Binding-site contacts:
Ligand atom C8 contacts residue ASN14 of chain 1.D at 3.6 Å.
Ligand atom O2 contacts residue ASP250 of chain 1.D at 2.4 Å (salt-bridge).
Ligand atom O4 contacts residue ASN313 of chain 1.D at 3.4 Å (h-bond).
Ligand atom O5 contacts residue ASN120 of chain 1.C at 2.3 Å (h-bond).
Ligand atom O6 contacts residue ASN313 of chain 1.D at 3.1 Å (h-bond).
Ligand atom O3 contacts residue SER312 of chain 1.D at 3.1 Å.
Ligand atom C1 contacts residue ASN120 of chain 1.C at 1.5 Å.
Ligand atom C6 contacts residue LEU374 of chain 1.D at 3.3 Å (hydrophobic).
Ligand atom C2 contacts residue ASN120 of chain 1.C at 2.4 Å.
Ligand atom O6 contacts residue ASN313 of chain 1.D at 3.2 Å (h-bond).
Ligand atom C6 contacts residue VAL315 of chain 1.D at 3.5 Å (hydrophobic).
Ligand atom O5 contacts residue PRO310 of chain 1.D at 3.4 Å.
Ligand atom O3 contacts residue ARG284 of chain 1.D at 2.8 Å (salt-bridge).
Ligand atom C5 contacts residue ASN120 of chain 1.C at 3.6 Å.
Ligand atom O3 contacts residue ASP250 of chain 1.D at 3.3 Å (salt-bridge).
Ligand atom O5 contacts residue ASN313 of chain 1.D at 3.3 Å (h-bond).
Ligand atom O6 contacts residue GLU295 of chain 1.D at 2.4 Å (salt-bridge).
Ligand atom C6 contacts residue SER376 of chain 1.D at 3.6 Å.
Ligand atom O3 contacts residue ASN313 of chain 1.D at 3.0 Å (h-bond).
Ligand atom C2 contacts residue ARG284 of chain 1.D at 3.7 Å.
Ligand atom C5 contacts residue GLU295 of chain 1.D at 3.7 Å.
Ligand atom C6 contacts residue ASN313 of chain 1.D at 3.4 Å.
Ligand atom O6 contacts residue SER376 of chain 1.D at 2.8 Å (h-bond).
Ligand atom O7 contacts residue ASN120 of chain 1.C at 3.5 Å (h-bond).
Ligand atom C3 contacts residue ASN313 of chain 1.D at 3.4 Å.
Ligand atom C2 contacts residue ASN313 of chain 1.D at 3.6 Å.
Ligand atom C8 contacts residue ASN313 of chain 1.D at 3.6 Å.
Ligand atom C3 contacts residue ARG284 of chain 1.D at 3.5 Å.
Ligand atom C6 contacts residue GLU295 of chain 1.D at 3.0 Å.
Ligand atom O5 contacts residue SER376 of chain 1.D at 3.5 Å (h-bond).
Ligand atom N2 contacts residue ASN313 of chain 1.D at 2.9 Å (h-bond).
Ligand atom O5 contacts residue ASN313 of chain 1.D at 3.0 Å (h-bond).
Ligand atom O5 contacts residue GLY375 of chain 1.D at 3.3 Å.
Ligand atom C2 contacts residue ASP250 of chain 1.D at 3.3 Å.
Ligand atom C6 contacts residue SER312 of chain 1.D at 3.6 Å.
Ligand atom N2 contacts residue ASN120 of chain 1.C at 2.8 Å (h-bond).
Ligand atom C1 contacts residue GLY375 of chain 1.D at 3.6 Å.
Ligand atom O2 contacts residue GLU295 of chain 1.D at 3.6 Å.
Ligand atom O2 contacts residue LEU297 of chain 1.D at 3.6 Å.
Ligand atom C7 contacts residue ASN120 of chain 1.C at 3.4 Å.

Sequence of chain 1.D:
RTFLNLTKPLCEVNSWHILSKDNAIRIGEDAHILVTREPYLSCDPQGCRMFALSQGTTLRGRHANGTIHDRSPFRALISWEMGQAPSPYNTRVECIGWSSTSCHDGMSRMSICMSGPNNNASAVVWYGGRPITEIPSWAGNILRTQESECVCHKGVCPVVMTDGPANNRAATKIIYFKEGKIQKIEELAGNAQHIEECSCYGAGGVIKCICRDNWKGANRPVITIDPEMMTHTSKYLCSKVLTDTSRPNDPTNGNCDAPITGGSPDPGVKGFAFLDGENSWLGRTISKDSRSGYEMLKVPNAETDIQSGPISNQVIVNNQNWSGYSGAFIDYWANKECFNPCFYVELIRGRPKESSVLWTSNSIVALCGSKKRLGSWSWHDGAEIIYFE

This protein binds this small molecule.
Small molecule (SMILES): CC(=O)N[C@H]1[C@H](O[C@H]2[C@H](O)[C@@H](NC(C)=O)CO[C@@H]2CO)O[C@H](CO)[C@@H](O[C@@H]2O[C@H](CO[C@H]3O[C@H](CO[C@H]4O[C@H](CO)[C@@H](O)[C@H](O)[C@@H]4O)[C@@H](O)[C@H](O[C@H]4O[C@H](CO)[C@@H](O)[C@H](O)[C@@H]4O)[C@@H]3O)[C@@H](O)[C@H](O)[C@@H]2O)[C@@H]1O

Sequence of chain 1.C:
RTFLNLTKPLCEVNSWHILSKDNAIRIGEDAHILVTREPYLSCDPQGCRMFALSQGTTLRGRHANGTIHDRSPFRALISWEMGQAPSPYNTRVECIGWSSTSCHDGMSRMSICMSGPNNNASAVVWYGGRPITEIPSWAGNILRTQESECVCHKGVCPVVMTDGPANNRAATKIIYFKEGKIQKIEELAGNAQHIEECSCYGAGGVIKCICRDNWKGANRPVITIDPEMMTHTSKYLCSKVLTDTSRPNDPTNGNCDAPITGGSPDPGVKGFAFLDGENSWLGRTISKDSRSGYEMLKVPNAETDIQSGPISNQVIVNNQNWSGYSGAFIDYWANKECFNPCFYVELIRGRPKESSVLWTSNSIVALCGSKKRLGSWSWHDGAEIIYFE